Sequence of chain 2.F:
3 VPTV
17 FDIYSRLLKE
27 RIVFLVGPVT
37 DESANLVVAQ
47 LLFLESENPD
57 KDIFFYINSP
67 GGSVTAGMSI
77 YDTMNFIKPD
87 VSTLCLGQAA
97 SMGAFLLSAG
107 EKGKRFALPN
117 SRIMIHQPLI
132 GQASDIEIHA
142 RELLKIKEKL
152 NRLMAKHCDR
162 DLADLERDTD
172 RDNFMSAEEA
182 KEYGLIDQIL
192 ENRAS

This protein binds this small molecule.
Small molecule (SMILES): CC(C)(C(=O)NCCSc1ccccc1Cl)S(=O)(=O)c1ccc(C(F)(F)F)cn1

Binding-site contacts:
Ligand atom CAZ contacts residue ARG194 of chain 2.F at 3.8 Å.
Ligand atom CAY contacts residue GLU51 of chain 2.E at 4.0 Å.
Ligand atom NAI contacts residue SER88 of chain 2.F at 3.1 Å (h-bond).
Ligand atom CAE contacts residue PHE112 of chain 2.F at 3.6 Å (hydrophobic).
Ligand atom CBB contacts residue GLU26 of chain 2.F at 3.6 Å.
Ligand atom NAS contacts residue TYR62 of chain 2.F at 3.3 Å (h-bond).
Ligand atom CAE contacts residue PHE60 of chain 2.F at 3.5 Å (hydrophobic).
Ligand atom NAI contacts residue PHE112 of chain 2.F at 3.6 Å.
Ligand atom CAC contacts residue ASP58 of chain 2.F at 3.9 Å.
Ligand atom CLB contacts residue GLU26 of chain 2.F at 3.3 Å.
Ligand atom CAJ contacts residue PHE60 of chain 2.F at 3.8 Å (hydrophobic).
Ligand atom CAU contacts residue GLU51 of chain 2.E at 4.1 Å.
Ligand atom CAT contacts residue ILE28 of chain 2.F at 3.3 Å (hydrophobic).
Ligand atom NAI contacts residue PHE60 of chain 2.F at 3.3 Å.
Ligand atom CAZ contacts residue GLU26 of chain 2.F at 3.8 Å.
Ligand atom FAA contacts residue LYS110 of chain 2.F at 3.9 Å.
Ligand atom FAA contacts residue ASP58 of chain 2.F at 2.7 Å.
Ligand atom CAU contacts residue ILE28 of chain 2.F at 3.9 Å (hydrophobic).
Ligand atom CAE contacts residue SER88 of chain 2.F at 3.2 Å.
Ligand atom CAU contacts residue ARG194 of chain 2.F at 3.4 Å.
Ligand atom CAP contacts residue PHE60 of chain 2.F at 3.8 Å (hydrophobic).
Ligand atom CAC contacts residue LYS110 of chain 2.F at 4.1 Å.
Ligand atom SAV contacts residue GLU26 of chain 2.F at 3.8 Å.
Ligand atom CAX contacts residue ARG194 of chain 2.F at 4.1 Å.
Ligand atom CAU contacts residue LEU48 of chain 2.E at 3.7 Å (hydrophobic).
Ligand atom CAY contacts residue ARG194 of chain 2.F at 3.6 Å.
Ligand atom CAQ contacts residue TYR62 of chain 2.F at 2.8 Å (hydrophobic).
Ligand atom FAD contacts residue LYS110 of chain 2.F at 3.1 Å.
Ligand atom OAM contacts residue TYR62 of chain 2.F at 3.4 Å (h-bond).
Ligand atom FAD contacts residue ASP58 of chain 2.F at 4.0 Å.
Ligand atom CAW contacts residue ARG194 of chain 2.F at 4.0 Å.
Ligand atom CAY contacts residue SER52 of chain 2.E at 3.9 Å.
Ligand atom OAM contacts residue PHE60 of chain 2.F at 3.8 Å.
Ligand atom OAR contacts residue PHE60 of chain 2.F at 3.9 Å.
Ligand atom NAS contacts residue ARG194 of chain 2.F at 3.6 Å.
Ligand atom CAO contacts residue TYR62 of chain 2.F at 4.0 Å (hydrophobic).
Ligand atom OAK contacts residue LEU191 of chain 2.F at 4.0 Å.
Ligand atom CAN contacts residue ARG194 of chain 2.F at 3.2 Å.
Ligand atom CAT contacts residue TYR62 of chain 2.F at 3.1 Å (hydrophobic).
Ligand atom OAR contacts residue TYR62 of chain 2.F at 1.9 Å (h-bond).

Sequence of chain 2.E:
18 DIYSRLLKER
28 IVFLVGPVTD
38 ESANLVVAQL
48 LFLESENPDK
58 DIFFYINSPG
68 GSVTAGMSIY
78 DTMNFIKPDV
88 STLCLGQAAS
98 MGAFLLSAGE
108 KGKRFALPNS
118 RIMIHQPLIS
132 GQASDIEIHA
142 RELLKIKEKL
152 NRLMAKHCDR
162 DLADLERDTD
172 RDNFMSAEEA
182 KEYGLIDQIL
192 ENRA